Binding-site contacts:
Ligand atom O6 contacts residue PHE202 of chain 1.O at 4.3 Å.
Ligand atom O5 contacts residue ASN206 of chain 1.O at 2.3 Å (h-bond).
Ligand atom N2 contacts residue ASN206 of chain 1.O at 3.1 Å (h-bond).
Ligand atom C6 contacts residue ASN206 of chain 1.O at 4.5 Å.
Ligand atom C4 contacts residue SER171 of chain 1.O at 4.3 Å.
Ligand atom C1 contacts residue ASN206 of chain 1.O at 1.4 Å.
Ligand atom O6 contacts residue THR170 of chain 1.O at 3.1 Å (h-bond).
Ligand atom C4 contacts residue ASN206 of chain 1.O at 4.3 Å.
Ligand atom C5 contacts residue SER171 of chain 1.O at 4.1 Å.
Ligand atom C3 contacts residue ASN206 of chain 1.O at 3.9 Å.
Ligand atom C2 contacts residue ASN206 of chain 1.O at 2.7 Å.
Ligand atom O6 contacts residue GLU172 of chain 1.O at 3.9 Å.
Ligand atom C7 contacts residue ASN206 of chain 1.O at 4.4 Å.
Ligand atom C5 contacts residue ASN206 of chain 1.O at 3.5 Å.
Ligand atom C5 contacts residue GLU172 of chain 1.O at 4.4 Å.
Ligand atom N2 contacts residue GLU172 of chain 1.O at 4.2 Å.
Ligand atom C6 contacts residue SER171 of chain 1.O at 3.7 Å.
Ligand atom O6 contacts residue ASN206 of chain 1.O at 4.4 Å.
Ligand atom C6 contacts residue THR170 of chain 1.O at 4.2 Å.
Ligand atom O6 contacts residue SER171 of chain 1.O at 3.3 Å.
Ligand atom O4 contacts residue SER171 of chain 1.O at 3.3 Å (h-bond).
Ligand atom C1 contacts residue GLU172 of chain 1.O at 3.9 Å.

A protein and the small-molecule ligand that binds it are described below.
Small molecule (SMILES): CC(=O)N[C@@H]1[C@@H](O)[C@H](O)[C@@H](CO)O[C@H]1O

Sequence of chain 1.O:
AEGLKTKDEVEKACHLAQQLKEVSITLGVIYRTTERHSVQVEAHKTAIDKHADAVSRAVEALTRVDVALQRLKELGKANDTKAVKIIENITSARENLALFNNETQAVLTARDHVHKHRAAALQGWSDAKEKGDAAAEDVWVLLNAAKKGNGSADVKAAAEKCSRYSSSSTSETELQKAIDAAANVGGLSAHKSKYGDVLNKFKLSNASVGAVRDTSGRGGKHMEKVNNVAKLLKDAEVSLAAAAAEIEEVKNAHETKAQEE